Binding-site contacts:
Ligand atom O1B contacts residue GLY46 of chain 1.A at 3.5 Å.
Ligand atom O1G contacts residue GLY134 of chain 1.A at 3.3 Å (h-bond).
Ligand atom C4 contacts residue PHE208 of chain 1.A at 3.6 Å (hydrophobic).
Ligand atom O2' contacts residue PRO161 of chain 1.A at 3.4 Å.
Ligand atom C3' contacts residue ARG169 of chain 1.A at 3.4 Å.
Ligand atom O1A contacts residue GLY47 of chain 1.A at 2.8 Å (h-bond).
Ligand atom N2 contacts residue ASP212 of chain 1.A at 2.7 Å (salt-bridge).
Ligand atom O3' contacts residue PRO161 of chain 1.A at 3.6 Å.
Ligand atom O3' contacts residue GLU165 of chain 1.A at 2.4 Å (salt-bridge).
Ligand atom PB contacts residue MG1 of chain 1.C at 3.5 Å.
Ligand atom O3G contacts residue ALA97 of chain 1.A at 3.5 Å (h-bond).
Ligand atom O1B contacts residue THR135 of chain 1.A at 3.4 Å (h-bond).
Ligand atom C3' contacts residue GLU165 of chain 1.A at 3.1 Å.
Ligand atom O3G contacts residue THR135 of chain 1.A at 2.8 Å (h-bond).
Ligand atom O2' contacts residue GLU165 of chain 1.A at 2.6 Å (salt-bridge).
Ligand atom O2B contacts residue GLY46 of chain 1.A at 3.4 Å.
Ligand atom C2' contacts residue PHE208 of chain 1.A at 3.7 Å (hydrophobic).
Ligand atom N2 contacts residue ALA211 of chain 1.A at 3.5 Å.
Ligand atom O1G contacts residue GLY98 of chain 1.A at 3.3 Å (h-bond).
Ligand atom O2G contacts residue MG1 of chain 1.C at 2.7 Å.
Ligand atom O1G contacts residue GLY99 of chain 1.A at 2.5 Å (h-bond).
Ligand atom O3B contacts residue GLY134 of chain 1.A at 2.9 Å (h-bond).
Ligand atom O1B contacts residue GLY136 of chain 1.A at 2.8 Å (h-bond).
Ligand atom O4' contacts residue GLY130 of chain 1.A at 3.7 Å.
Ligand atom O3B contacts residue THR135 of chain 1.A at 3.1 Å (h-bond).
Ligand atom O3' contacts residue ARG169 of chain 1.A at 3.1 Å (salt-bridge).
Ligand atom C3A contacts residue GLY133 of chain 1.A at 3.7 Å.
Ligand atom O2B contacts residue GLY47 of chain 1.A at 2.7 Å (h-bond).
Ligand atom O1A contacts residue ALA48 of chain 1.A at 2.5 Å (h-bond).
Ligand atom N1 contacts residue ASP212 of chain 1.A at 2.7 Å (salt-bridge).
Ligand atom C5' contacts residue ARG169 of chain 1.A at 3.0 Å.
Ligand atom C2' contacts residue GLU165 of chain 1.A at 3.1 Å.
Ligand atom N3 contacts residue PHE208 of chain 1.A at 3.7 Å.
Ligand atom O2B contacts residue MG1 of chain 1.C at 2.5 Å.
Ligand atom C4' contacts residue ARG169 of chain 1.A at 3.6 Å.
Ligand atom O1G contacts residue ALA97 of chain 1.A at 3.5 Å.
Ligand atom PG contacts residue MG1 of chain 1.C at 3.2 Å.
Ligand atom C2 contacts residue ASP212 of chain 1.A at 3.1 Å.
Ligand atom C4 contacts residue ALA48 of chain 1.A at 3.7 Å (hydrophobic).
Ligand atom O3G contacts residue MG1 of chain 1.C at 2.8 Å.

A protein and the small-molecule ligand that binds it are described below.
Small molecule (SMILES): Nc1nc2c(ncn2[C@@H]2O[C@H](CO[P](=O)(O)C[P](=O)(O)OP(=O)(O)O)[C@@H](O)[C@H]2O)c(=O)[nH]1

Sequence of chain 1.A:
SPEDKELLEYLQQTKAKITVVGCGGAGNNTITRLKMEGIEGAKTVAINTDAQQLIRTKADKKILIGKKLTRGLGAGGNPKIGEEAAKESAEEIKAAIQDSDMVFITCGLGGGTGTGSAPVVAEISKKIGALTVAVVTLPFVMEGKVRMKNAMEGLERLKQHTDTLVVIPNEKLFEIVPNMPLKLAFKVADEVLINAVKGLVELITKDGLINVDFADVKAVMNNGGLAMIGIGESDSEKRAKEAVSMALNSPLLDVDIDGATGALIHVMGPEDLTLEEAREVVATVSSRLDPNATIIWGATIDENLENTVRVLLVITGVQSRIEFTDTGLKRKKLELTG